Sequence of chain 1.D:
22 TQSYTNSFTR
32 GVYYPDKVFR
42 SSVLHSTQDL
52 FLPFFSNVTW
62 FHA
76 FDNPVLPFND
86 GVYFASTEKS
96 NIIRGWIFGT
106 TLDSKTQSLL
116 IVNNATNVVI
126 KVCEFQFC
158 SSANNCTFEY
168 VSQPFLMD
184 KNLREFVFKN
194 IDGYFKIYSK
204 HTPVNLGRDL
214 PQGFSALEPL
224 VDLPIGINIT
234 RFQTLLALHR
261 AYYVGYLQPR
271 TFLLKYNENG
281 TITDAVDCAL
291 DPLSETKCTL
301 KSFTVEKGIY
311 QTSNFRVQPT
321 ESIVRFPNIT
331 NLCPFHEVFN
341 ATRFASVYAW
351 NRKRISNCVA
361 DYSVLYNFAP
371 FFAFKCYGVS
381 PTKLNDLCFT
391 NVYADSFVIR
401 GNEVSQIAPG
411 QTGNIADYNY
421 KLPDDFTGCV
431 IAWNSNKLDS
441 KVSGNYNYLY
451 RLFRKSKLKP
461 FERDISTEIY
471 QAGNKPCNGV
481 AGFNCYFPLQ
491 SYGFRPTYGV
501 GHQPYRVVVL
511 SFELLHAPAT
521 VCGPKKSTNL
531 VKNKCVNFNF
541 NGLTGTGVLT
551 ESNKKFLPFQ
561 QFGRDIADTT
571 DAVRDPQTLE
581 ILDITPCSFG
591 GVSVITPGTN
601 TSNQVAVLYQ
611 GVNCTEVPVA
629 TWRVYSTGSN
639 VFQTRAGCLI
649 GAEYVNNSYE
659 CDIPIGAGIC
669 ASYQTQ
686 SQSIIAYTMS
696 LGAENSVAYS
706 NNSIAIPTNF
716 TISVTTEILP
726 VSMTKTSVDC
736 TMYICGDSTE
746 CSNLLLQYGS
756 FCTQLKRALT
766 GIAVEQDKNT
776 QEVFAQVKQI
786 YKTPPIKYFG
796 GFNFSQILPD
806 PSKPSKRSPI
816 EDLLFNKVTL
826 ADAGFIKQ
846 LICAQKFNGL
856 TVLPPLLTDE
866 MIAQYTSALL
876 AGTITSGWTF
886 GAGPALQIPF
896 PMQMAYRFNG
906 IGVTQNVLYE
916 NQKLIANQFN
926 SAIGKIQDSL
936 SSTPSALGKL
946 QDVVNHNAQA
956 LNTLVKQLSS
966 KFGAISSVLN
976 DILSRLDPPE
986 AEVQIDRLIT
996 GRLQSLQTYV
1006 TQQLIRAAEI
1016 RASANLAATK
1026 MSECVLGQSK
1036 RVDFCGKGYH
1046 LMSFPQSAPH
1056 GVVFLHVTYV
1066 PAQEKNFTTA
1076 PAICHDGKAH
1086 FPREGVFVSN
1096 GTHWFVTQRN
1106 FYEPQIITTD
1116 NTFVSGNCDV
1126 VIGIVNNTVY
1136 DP

Binding-site contacts:
Ligand atom C1 contacts residue ASN328 of chain 1.D at 1.4 Å.
Ligand atom C8 contacts residue ASN328 of chain 1.D at 3.6 Å.
Ligand atom C3 contacts residue ASN328 of chain 1.D at 3.8 Å.
Ligand atom C5 contacts residue ASN328 of chain 1.D at 3.7 Å.
Ligand atom C8 contacts residue GLN577 of chain 1.D at 4.4 Å.
Ligand atom O7 contacts residue ASN328 of chain 1.D at 4.0 Å.
Ligand atom C7 contacts residue GLN577 of chain 1.D at 4.1 Å.
Ligand atom C7 contacts residue ASN328 of chain 1.D at 3.6 Å.
Ligand atom N2 contacts residue ASN328 of chain 1.D at 2.9 Å (h-bond).
Ligand atom C2 contacts residue ASN328 of chain 1.D at 2.5 Å.
Ligand atom C4 contacts residue ASN328 of chain 1.D at 4.2 Å.
Ligand atom O5 contacts residue ASN328 of chain 1.D at 2.4 Å (h-bond).
Ligand atom O7 contacts residue GLN577 of chain 1.D at 3.4 Å (h-bond).

This small molecule binds to this protein.
Small molecule (SMILES): CC(=O)N[C@@H]1[C@@H](O)[C@H](O)[C@@H](CO)O[C@H]1O